Binding-site contacts:
Ligand atom C5 contacts residue TYR118 of chain 1.D at 4.4 Å (hydrophobic).
Ligand atom O5 contacts residue LEU121 of chain 1.D at 4.3 Å.
Ligand atom O7 contacts residue ASN91 of chain 1.D at 3.8 Å.
Ligand atom O3 contacts residue ASN91 of chain 1.D at 4.0 Å.
Ligand atom O4 contacts residue LEU121 of chain 1.D at 3.3 Å.
Ligand atom C6 contacts residue TYR118 of chain 1.D at 3.0 Å (hydrophobic).
Ligand atom C4 contacts residue ASN91 of chain 1.D at 2.9 Å.
Ligand atom C6 contacts residue ASN91 of chain 1.D at 3.8 Å.
Ligand atom C4 contacts residue LEU121 of chain 1.D at 4.2 Å (hydrophobic).
Ligand atom C5 contacts residue SER93 of chain 1.D at 3.5 Å.
Ligand atom C5 contacts residue ASN91 of chain 1.D at 3.7 Å.
Ligand atom C2 contacts residue ASN91 of chain 1.D at 3.7 Å.
Ligand atom C4 contacts residue SER93 of chain 1.D at 4.4 Å.
Ligand atom O5 contacts residue ASN91 of chain 1.D at 3.8 Å.
Ligand atom N2 contacts residue ASN91 of chain 1.D at 4.3 Å.
Ligand atom C1 contacts residue ASN91 of chain 1.D at 2.9 Å.
Ligand atom O6 contacts residue ASN91 of chain 1.D at 3.6 Å.
Ligand atom C6 contacts residue SER93 of chain 1.D at 2.9 Å.
Ligand atom C6 contacts residue ASN91 of chain 1.D at 3.7 Å.
Ligand atom C5 contacts residue ASN91 of chain 1.D at 2.8 Å.
Ligand atom C1 contacts residue ASN91 of chain 1.D at 4.0 Å.
Ligand atom O5 contacts residue ASN91 of chain 1.D at 2.5 Å (h-bond).
Ligand atom C6 contacts residue LEU121 of chain 1.D at 2.8 Å (hydrophobic).
Ligand atom C7 contacts residue ASN91 of chain 1.D at 4.3 Å.
Ligand atom O4 contacts residue ASN91 of chain 1.D at 4.4 Å.
Ligand atom C2 contacts residue ASN91 of chain 1.D at 4.2 Å.
Ligand atom C3 contacts residue ASN91 of chain 1.D at 3.1 Å.
Ligand atom C5 contacts residue LEU121 of chain 1.D at 4.0 Å (hydrophobic).

This protein binds this small molecule.
Small molecule (SMILES): CC(=O)N[C@H]1[C@H](O[C@H]2[C@H](O)[C@@H](NC(C)=O)CO[C@@H]2[C@H]2O[C@@]3(O)[C@H](O)[C@H](O)[C@H](C)O[C@@H]23)O[C@H](CO)[C@@H](O[C@@H]2O[C@H](CO)[C@@H](O)[C@H](O[C@H]3O[C@H](CO)[C@@H](O)[C@H](O)[C@@H]3O[C@@H]3O[C@H](CO)[C@@H](O)[C@H](O)[C@H]3NC(C)=O)[C@@H]2O)[C@@H]1O

Sequence of chain 1.D:
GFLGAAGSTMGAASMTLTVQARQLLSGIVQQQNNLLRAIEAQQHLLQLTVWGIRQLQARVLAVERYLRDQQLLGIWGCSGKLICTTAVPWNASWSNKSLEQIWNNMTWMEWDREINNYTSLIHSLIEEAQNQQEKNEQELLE